Sequence of chain 1.C:
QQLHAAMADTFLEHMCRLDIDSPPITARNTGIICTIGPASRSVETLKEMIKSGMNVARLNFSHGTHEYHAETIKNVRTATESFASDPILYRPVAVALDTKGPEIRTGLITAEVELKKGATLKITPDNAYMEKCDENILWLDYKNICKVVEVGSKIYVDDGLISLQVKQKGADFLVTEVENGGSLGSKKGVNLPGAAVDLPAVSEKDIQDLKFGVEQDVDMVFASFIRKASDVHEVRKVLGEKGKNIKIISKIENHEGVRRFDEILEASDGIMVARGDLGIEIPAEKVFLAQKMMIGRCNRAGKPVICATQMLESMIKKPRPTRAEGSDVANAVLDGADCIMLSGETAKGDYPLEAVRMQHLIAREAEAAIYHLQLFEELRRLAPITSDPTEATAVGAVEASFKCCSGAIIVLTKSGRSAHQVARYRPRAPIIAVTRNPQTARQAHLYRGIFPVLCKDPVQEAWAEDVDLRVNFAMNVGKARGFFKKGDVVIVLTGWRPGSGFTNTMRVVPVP

This small molecule binds to this protein.
Small molecule (SMILES): O=P(O)(O)OC[C@H]1O[C@](O)(COP(=O)(O)O)[C@@H](O)[C@@H]1O

Binding-site contacts:
Ligand atom O6 contacts residue GLY540 of chain 1.C at 3.5 Å (h-bond).
Ligand atom O3 contacts residue LEU451 of chain 1.C at 3.4 Å (h-bond).
Ligand atom P2 contacts residue SER539 of chain 1.C at 3.6 Å.
Ligand atom P2 contacts residue THR452 of chain 1.C at 3.5 Å.
Ligand atom O5P contacts residue LYS453 of chain 1.C at 3.2 Å (salt-bridge).
Ligand atom O2P contacts residue TRP502 of chain 1.C at 2.9 Å (h-bond).
Ligand atom O4P contacts residue GLY540 of chain 1.C at 3.0 Å (h-bond).
Ligand atom C1 contacts residue GLY538 of chain 1.C at 3.5 Å.
Ligand atom P2 contacts residue SER457 of chain 1.C at 3.3 Å.
Ligand atom O4 contacts residue PHE541 of chain 1.C at 3.3 Å (h-bond).
Ligand atom C4 contacts residue GLY538 of chain 1.C at 3.6 Å.
Ligand atom C6 contacts residue THR452 of chain 1.C at 3.6 Å.
Ligand atom O5P contacts residue SER539 of chain 1.C at 3.0 Å (h-bond).
Ligand atom O1 contacts residue ARG509 of chain 1.C at 3.2 Å (salt-bridge).
Ligand atom O1 contacts residue TRP502 of chain 1.C at 3.2 Å (h-bond).
Ligand atom C6 contacts residue LYS453 of chain 1.C at 3.5 Å.
Ligand atom O3 contacts residue THR533 of chain 1.C at 3.1 Å.
Ligand atom O5P contacts residue SER454 of chain 1.C at 2.3 Å (h-bond).
Ligand atom O2 contacts residue LEU451 of chain 1.C at 3.5 Å.
Ligand atom C6 contacts residue LEU451 of chain 1.C at 3.4 Å (hydrophobic).
Ligand atom O5P contacts residue THR452 of chain 1.C at 3.4 Å (h-bond).
Ligand atom O6 contacts residue SER539 of chain 1.C at 3.5 Å (h-bond).
Ligand atom C3 contacts residue GLY534 of chain 1.C at 3.0 Å.
Ligand atom O4P contacts residue SER457 of chain 1.C at 3.2 Å (h-bond).
Ligand atom O3 contacts residue THR542 of chain 1.C at 3.4 Å (h-bond).
Ligand atom O5 contacts residue GLY538 of chain 1.C at 3.5 Å (h-bond).
Ligand atom O6P contacts residue SER457 of chain 1.C at 2.2 Å (h-bond).
Ligand atom O4 contacts residue GLY538 of chain 1.C at 3.0 Å (h-bond).
Ligand atom O3 contacts residue GLY534 of chain 1.C at 2.6 Å (h-bond).
Ligand atom O2 contacts residue ARG509 of chain 1.C at 3.6 Å (salt-bridge).
Ligand atom O3P contacts residue ARG509 of chain 1.C at 2.8 Å (salt-bridge).
Ligand atom O2P contacts residue ARG509 of chain 1.C at 3.3 Å (salt-bridge).
Ligand atom O4P contacts residue SER539 of chain 1.C at 3.6 Å (h-bond).
Ligand atom P1 contacts residue ARG509 of chain 1.C at 3.4 Å.
Ligand atom O1P contacts residue PRO537 of chain 1.C at 3.5 Å.
Ligand atom O6P contacts residue THR452 of chain 1.C at 2.6 Å (h-bond).
Ligand atom O6 contacts residue LYS453 of chain 1.C at 3.4 Å (salt-bridge).
Ligand atom P2 contacts residue SER454 of chain 1.C at 3.6 Å.
Ligand atom C5 contacts residue GLY538 of chain 1.C at 3.0 Å.
Ligand atom O1P contacts residue GLY538 of chain 1.C at 2.6 Å (h-bond).